Sequence of chain 1.B:
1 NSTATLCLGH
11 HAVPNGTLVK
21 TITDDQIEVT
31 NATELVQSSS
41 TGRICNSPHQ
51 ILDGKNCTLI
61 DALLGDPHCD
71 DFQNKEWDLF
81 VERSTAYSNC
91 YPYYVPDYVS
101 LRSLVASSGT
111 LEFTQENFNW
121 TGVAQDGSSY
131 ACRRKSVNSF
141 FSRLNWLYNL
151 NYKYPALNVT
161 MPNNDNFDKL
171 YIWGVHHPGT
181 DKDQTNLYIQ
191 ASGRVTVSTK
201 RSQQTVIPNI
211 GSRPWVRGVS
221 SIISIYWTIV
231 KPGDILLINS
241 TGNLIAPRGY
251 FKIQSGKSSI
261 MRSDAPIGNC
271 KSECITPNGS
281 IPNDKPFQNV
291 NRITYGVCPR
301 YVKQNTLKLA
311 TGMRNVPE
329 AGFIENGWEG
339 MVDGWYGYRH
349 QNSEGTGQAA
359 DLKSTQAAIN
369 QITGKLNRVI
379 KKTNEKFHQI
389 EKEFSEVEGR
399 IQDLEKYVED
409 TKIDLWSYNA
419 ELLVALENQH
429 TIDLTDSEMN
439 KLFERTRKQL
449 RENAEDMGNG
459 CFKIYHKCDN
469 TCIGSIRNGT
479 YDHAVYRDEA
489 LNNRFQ

Binding-site contacts:
Ligand atom O7 contacts residue NAG1 of chain 1.H at 3.6 Å.
Ligand atom C2 contacts residue TRP215 of chain 1.C at 4.0 Å (hydrophobic).
Ligand atom C4 contacts residue TRP215 of chain 1.C at 4.3 Å (hydrophobic).
Ligand atom C8 contacts residue PRO214 of chain 1.C at 4.3 Å (hydrophobic).
Ligand atom C5 contacts residue ASN158 of chain 1.B at 3.6 Å.
Ligand atom O7 contacts residue SER212 of chain 1.C at 3.5 Å (h-bond).
Ligand atom C3 contacts residue TRP215 of chain 1.C at 3.5 Å (hydrophobic).
Ligand atom C6 contacts residue TRP215 of chain 1.C at 4.3 Å (hydrophobic).
Ligand atom C1 contacts residue TRP215 of chain 1.C at 3.8 Å (hydrophobic).
Ligand atom C8 contacts residue ILE235 of chain 1.B at 3.9 Å (hydrophobic).
Ligand atom O5 contacts residue TRP215 of chain 1.C at 4.1 Å.
Ligand atom C1 contacts residue SER212 of chain 1.C at 3.6 Å.
Ligand atom C3 contacts residue ASN158 of chain 1.B at 3.8 Å.
Ligand atom C5 contacts residue TRP215 of chain 1.C at 4.4 Å (hydrophobic).
Ligand atom C3 contacts residue SER212 of chain 1.C at 3.5 Å.
Ligand atom C8 contacts residue ASN158 of chain 1.B at 4.3 Å.
Ligand atom C7 contacts residue TRP215 of chain 1.C at 4.1 Å (hydrophobic).
Ligand atom C4 contacts residue TRP215 of chain 1.C at 3.9 Å (hydrophobic).
Ligand atom C7 contacts residue PRO214 of chain 1.C at 4.0 Å (hydrophobic).
Ligand atom O5 contacts residue ASN158 of chain 1.B at 2.4 Å (h-bond).
Ligand atom C2 contacts residue ASN158 of chain 1.B at 2.5 Å.
Ligand atom C6 contacts residue THR160 of chain 1.B at 4.3 Å.
Ligand atom O6 contacts residue TRP215 of chain 1.C at 3.4 Å.
Ligand atom O7 contacts residue PRO214 of chain 1.C at 3.1 Å.
Ligand atom C5 contacts residue TRP215 of chain 1.C at 3.7 Å (hydrophobic).
Ligand atom C2 contacts residue SER212 of chain 1.C at 3.3 Å.
Ligand atom C1 contacts residue ASN158 of chain 1.B at 1.4 Å.
Ligand atom C4 contacts residue ASN158 of chain 1.B at 4.2 Å.
Ligand atom O3 contacts residue TRP215 of chain 1.C at 4.0 Å.
Ligand atom C7 contacts residue ASN158 of chain 1.B at 3.8 Å.
Ligand atom O7 contacts residue ARG213 of chain 1.C at 3.5 Å (salt-bridge).
Ligand atom C2 contacts residue TRP215 of chain 1.C at 3.9 Å (hydrophobic).
Ligand atom O5 contacts residue TRP215 of chain 1.C at 4.1 Å.
Ligand atom N2 contacts residue SER212 of chain 1.C at 2.5 Å (h-bond).
Ligand atom C7 contacts residue NAG1 of chain 1.H at 3.7 Å.
Ligand atom N2 contacts residue NAG1 of chain 1.H at 3.9 Å.
Ligand atom N2 contacts residue ASN158 of chain 1.B at 2.9 Å (h-bond).
Ligand atom O3 contacts residue SER212 of chain 1.C at 4.0 Å.
Ligand atom C7 contacts residue SER212 of chain 1.C at 3.3 Å.
Ligand atom O7 contacts residue TRP215 of chain 1.C at 3.0 Å (h-bond).

Sequence of chain 1.C:
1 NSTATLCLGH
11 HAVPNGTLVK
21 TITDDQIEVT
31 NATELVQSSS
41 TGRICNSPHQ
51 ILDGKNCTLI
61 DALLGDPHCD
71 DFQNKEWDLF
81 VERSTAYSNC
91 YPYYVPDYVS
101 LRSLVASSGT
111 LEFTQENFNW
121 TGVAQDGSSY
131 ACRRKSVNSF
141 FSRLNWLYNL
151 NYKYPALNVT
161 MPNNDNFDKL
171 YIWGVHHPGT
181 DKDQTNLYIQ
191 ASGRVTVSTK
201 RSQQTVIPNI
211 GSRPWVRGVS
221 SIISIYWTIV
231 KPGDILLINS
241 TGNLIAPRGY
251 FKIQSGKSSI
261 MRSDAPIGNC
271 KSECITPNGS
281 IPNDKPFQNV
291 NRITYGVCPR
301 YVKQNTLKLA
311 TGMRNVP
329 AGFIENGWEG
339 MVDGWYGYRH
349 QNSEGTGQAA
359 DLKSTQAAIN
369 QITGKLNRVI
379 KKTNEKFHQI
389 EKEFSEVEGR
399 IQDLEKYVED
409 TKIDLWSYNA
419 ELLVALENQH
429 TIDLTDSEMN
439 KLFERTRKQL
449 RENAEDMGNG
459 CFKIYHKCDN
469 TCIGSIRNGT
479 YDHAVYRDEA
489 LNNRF

This protein binds this small molecule.
Small molecule (SMILES): CC(=O)N[C@H]1[C@H](O[C@H]2[C@H](O)[C@@H](NC(C)=O)CO[C@@H]2CO)O[C@H](CO)[C@@H](O[C@@H]2O[C@H](CO)[C@@H](O)[C@H](O)[C@@H]2O)[C@@H]1O